Sequence of chain 1.A:
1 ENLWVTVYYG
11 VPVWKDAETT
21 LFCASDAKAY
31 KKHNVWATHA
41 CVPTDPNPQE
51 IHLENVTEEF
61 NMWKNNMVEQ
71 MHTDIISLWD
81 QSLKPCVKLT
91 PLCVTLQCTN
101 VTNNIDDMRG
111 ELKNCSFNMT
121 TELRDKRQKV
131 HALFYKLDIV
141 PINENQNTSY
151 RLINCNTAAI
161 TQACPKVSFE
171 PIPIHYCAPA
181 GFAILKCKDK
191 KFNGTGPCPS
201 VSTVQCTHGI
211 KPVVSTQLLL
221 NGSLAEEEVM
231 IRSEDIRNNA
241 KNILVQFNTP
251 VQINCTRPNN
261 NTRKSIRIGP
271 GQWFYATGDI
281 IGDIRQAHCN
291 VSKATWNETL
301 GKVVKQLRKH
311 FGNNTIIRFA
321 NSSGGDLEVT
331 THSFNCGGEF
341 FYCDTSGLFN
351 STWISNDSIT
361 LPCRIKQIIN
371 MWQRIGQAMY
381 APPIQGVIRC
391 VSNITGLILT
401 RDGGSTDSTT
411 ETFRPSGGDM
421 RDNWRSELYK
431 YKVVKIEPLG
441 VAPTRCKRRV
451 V

Binding-site contacts:
Ligand atom C1 contacts residue GLN252 of chain 1.A at 4.3 Å.
Ligand atom C7 contacts residue ASN254 of chain 1.A at 3.4 Å.
Ligand atom C3 contacts residue ASN254 of chain 1.A at 3.8 Å.
Ligand atom C1 contacts residue ASN254 of chain 1.A at 1.4 Å.
Ligand atom O7 contacts residue ASN254 of chain 1.A at 3.6 Å (h-bond).
Ligand atom C2 contacts residue GLN252 of chain 1.A at 4.4 Å.
Ligand atom N2 contacts residue GLN252 of chain 1.A at 4.3 Å.
Ligand atom C8 contacts residue ASN290 of chain 1.A at 4.2 Å.
Ligand atom C8 contacts residue SER292 of chain 1.A at 3.6 Å.
Ligand atom O6 contacts residue ARG389 of chain 1.A at 3.9 Å.
Ligand atom C5 contacts residue ASN254 of chain 1.A at 3.7 Å.
Ligand atom C3 contacts residue GLN252 of chain 1.A at 3.8 Å.
Ligand atom N2 contacts residue ASN254 of chain 1.A at 2.9 Å (h-bond).
Ligand atom O7 contacts residue ASN290 of chain 1.A at 4.4 Å.
Ligand atom O5 contacts residue ASN254 of chain 1.A at 2.4 Å (h-bond).
Ligand atom C4 contacts residue ASN254 of chain 1.A at 4.2 Å.
Ligand atom C2 contacts residue ASN254 of chain 1.A at 2.4 Å.
Ligand atom C8 contacts residue VAL291 of chain 1.A at 4.1 Å (hydrophobic).
Ligand atom O5 contacts residue ARG389 of chain 1.A at 3.8 Å.

This small molecule binds to this protein.
Small molecule (SMILES): CC(=O)N[C@H]1[C@H](O[C@H]2[C@H](O)[C@@H](NC(C)=O)CO[C@@H]2CO)O[C@H](CO)[C@@H](O)[C@@H]1O